Binding-site contacts:
Ligand atom O1P contacts residue ARG96 of chain 1.D at 3.9 Å.
Ligand atom C1 contacts residue ALA121 of chain 1.D at 3.7 Å (hydrophobic).
Ligand atom C1 contacts residue MG1 of chain 1.V at 3.2 Å.
Ligand atom C2 contacts residue ALA121 of chain 1.D at 4.3 Å (hydrophobic).
Ligand atom O1P contacts residue MET95 of chain 1.D at 4.3 Å.
Ligand atom O2' contacts residue ALA121 of chain 1.D at 3.1 Å (h-bond).
Ligand atom C3 contacts residue ARG125 of chain 1.D at 4.3 Å.
Ligand atom O2' contacts residue MG1 of chain 1.V at 3.9 Å.
Ligand atom O2 contacts residue CYS120 of chain 1.D at 2.4 Å (h-bond).
Ligand atom P contacts residue ARG96 of chain 1.D at 4.0 Å.
Ligand atom O1 contacts residue ALA121 of chain 1.D at 4.4 Å.
Ligand atom O2' contacts residue ILE122 of chain 1.D at 4.4 Å.
Ligand atom O1 contacts residue GLY119 of chain 1.D at 4.3 Å.
Ligand atom P contacts residue MG1 of chain 1.V at 3.4 Å.
Ligand atom O2' contacts residue CYS120 of chain 1.D at 3.1 Å (h-bond).
Ligand atom O2 contacts residue ARG125 of chain 1.D at 4.4 Å.
Ligand atom O3P contacts residue MET95 of chain 1.D at 3.5 Å.
Ligand atom O1P contacts residue ARG403 of chain 1.D at 2.8 Å (salt-bridge).
Ligand atom C3 contacts residue ILE122 of chain 1.D at 3.9 Å (hydrophobic).
Ligand atom O2 contacts residue MG1 of chain 1.V at 4.0 Å.
Ligand atom C2 contacts residue CYS120 of chain 1.D at 1.7 Å (hydrophobic).
Ligand atom O3P contacts residue ARG403 of chain 1.D at 4.4 Å.
Ligand atom C1 contacts residue CYS120 of chain 1.D at 2.6 Å (hydrophobic).
Ligand atom O3P contacts residue ARG96 of chain 1.D at 2.8 Å (salt-bridge).
Ligand atom O2P contacts residue MG1 of chain 1.V at 2.2 Å.
Ligand atom O3P contacts residue MG1 of chain 1.V at 3.8 Å.
Ligand atom C3 contacts residue LEU376 of chain 1.D at 3.8 Å (hydrophobic).
Ligand atom O2P contacts residue THR94 of chain 1.D at 3.6 Å.
Ligand atom P contacts residue THR94 of chain 1.D at 4.3 Å.
Ligand atom C3 contacts residue CYS120 of chain 1.D at 2.8 Å (hydrophobic).
Ligand atom O2 contacts residue ARG96 of chain 1.D at 3.5 Å.
Ligand atom C2 contacts residue ARG125 of chain 1.D at 4.5 Å.
Ligand atom O2P contacts residue ARG403 of chain 1.D at 2.8 Å (salt-bridge).
Ligand atom P contacts residue ARG403 of chain 1.D at 3.6 Å.
Ligand atom C2 contacts residue MG1 of chain 1.V at 4.1 Å.
Ligand atom O1 contacts residue MG1 of chain 1.V at 2.2 Å.
Ligand atom O1 contacts residue CYS120 of chain 1.D at 3.5 Å (h-bond).
Ligand atom O3P contacts residue THR94 of chain 1.D at 3.9 Å.
Ligand atom P contacts residue CYS120 of chain 1.D at 4.0 Å.
Ligand atom P contacts residue MET95 of chain 1.D at 4.4 Å.

Sequence of chain 1.D:
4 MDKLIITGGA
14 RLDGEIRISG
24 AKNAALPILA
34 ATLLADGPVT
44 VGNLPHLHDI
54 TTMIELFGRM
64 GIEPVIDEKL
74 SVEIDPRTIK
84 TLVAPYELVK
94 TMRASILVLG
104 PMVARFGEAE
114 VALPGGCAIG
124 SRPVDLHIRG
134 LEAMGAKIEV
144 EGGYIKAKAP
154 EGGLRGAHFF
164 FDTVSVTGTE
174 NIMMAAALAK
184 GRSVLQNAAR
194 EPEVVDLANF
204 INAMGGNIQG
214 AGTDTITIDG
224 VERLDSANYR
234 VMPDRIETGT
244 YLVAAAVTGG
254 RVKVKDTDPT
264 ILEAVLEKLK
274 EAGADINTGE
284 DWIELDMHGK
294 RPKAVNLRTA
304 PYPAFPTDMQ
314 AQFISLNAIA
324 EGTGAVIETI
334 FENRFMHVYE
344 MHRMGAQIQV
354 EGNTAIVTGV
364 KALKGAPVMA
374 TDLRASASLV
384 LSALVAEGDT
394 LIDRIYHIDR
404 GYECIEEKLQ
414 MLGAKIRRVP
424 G

This protein binds this small molecule.
Small molecule (SMILES): C[C@@H](OP(=O)(O)O)C(=O)O